The protein below binds the small molecule below.
Small molecule (SMILES): OC[C@H]1O[C@@](CO)(O[C@H]2O[C@H](CO)[C@@H](O)[C@H](O)[C@H]2O)[C@@H](O)[C@@H]1O

Binding-site contacts:
Ligand atom O3 contacts residue VAL458 of chain 1.C at 3.7 Å.
Ligand atom O4 contacts residue LYS462 of chain 1.C at 2.8 Å (salt-bridge).
Ligand atom O3 contacts residue ILE480 of chain 1.C at 4.4 Å.
Ligand atom C1 contacts residue GLU492 of chain 1.C at 3.4 Å.
Ligand atom O3 contacts residue LYS462 of chain 1.C at 3.2 Å (salt-bridge).
Ligand atom C3 contacts residue LYS462 of chain 1.C at 4.0 Å.
Ligand atom O3 contacts residue ARG488 of chain 1.C at 3.6 Å.
Ligand atom O4 contacts residue GLU455 of chain 1.C at 3.5 Å.
Ligand atom C1 contacts residue GLU492 of chain 1.C at 4.4 Å.
Ligand atom O2 contacts residue GLU492 of chain 1.C at 2.5 Å (salt-bridge).
Ligand atom O2 contacts residue GLU492 of chain 1.C at 4.0 Å.
Ligand atom C3 contacts residue GLU492 of chain 1.C at 3.6 Å.
Ligand atom O1 contacts residue GLU492 of chain 1.C at 4.0 Å.
Ligand atom O2 contacts residue ARG488 of chain 1.C at 3.1 Å (salt-bridge).
Ligand atom C4 contacts residue LYS462 of chain 1.C at 3.6 Å.
Ligand atom C2 contacts residue ARG488 of chain 1.C at 4.0 Å.
Ligand atom O3 contacts residue GLU492 of chain 1.C at 3.6 Å.
Ligand atom C2 contacts residue GLU492 of chain 1.C at 3.6 Å.

Sequence of chain 1.C:
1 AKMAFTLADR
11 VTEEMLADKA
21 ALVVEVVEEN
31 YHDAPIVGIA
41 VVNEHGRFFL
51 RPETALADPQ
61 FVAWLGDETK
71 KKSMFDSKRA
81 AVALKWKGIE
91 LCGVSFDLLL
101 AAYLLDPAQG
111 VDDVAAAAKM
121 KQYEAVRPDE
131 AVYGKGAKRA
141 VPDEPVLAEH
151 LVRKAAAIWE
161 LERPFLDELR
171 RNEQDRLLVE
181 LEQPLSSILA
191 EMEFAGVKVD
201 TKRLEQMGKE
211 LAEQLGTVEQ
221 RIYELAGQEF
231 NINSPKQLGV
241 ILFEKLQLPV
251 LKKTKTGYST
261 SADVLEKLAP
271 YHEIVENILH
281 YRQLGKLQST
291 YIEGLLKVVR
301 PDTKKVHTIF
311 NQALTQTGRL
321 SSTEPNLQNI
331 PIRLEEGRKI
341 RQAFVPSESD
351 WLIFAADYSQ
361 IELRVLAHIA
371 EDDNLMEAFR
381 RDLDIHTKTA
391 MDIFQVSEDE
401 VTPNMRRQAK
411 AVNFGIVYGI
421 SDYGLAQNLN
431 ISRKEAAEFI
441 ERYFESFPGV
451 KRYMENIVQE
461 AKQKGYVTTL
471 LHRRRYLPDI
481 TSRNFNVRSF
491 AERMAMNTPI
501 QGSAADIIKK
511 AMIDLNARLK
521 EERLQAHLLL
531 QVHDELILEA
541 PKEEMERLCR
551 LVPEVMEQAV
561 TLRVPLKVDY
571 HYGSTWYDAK